A small-molecule ligand and the protein it binds are described below.
Small molecule (SMILES): CCC[C@H](NC(=O)[C@H](Cc1ccccc1)NC(=O)[C@H](CC1=CN=C2CC=CC=C12)NC(=O)[C@H](CCC(=O)O)NC(=O)[C@H](CCCN=C(N)N)NC(=O)[C@H](CO)NC(=O)CNC(=O)[C@@H]1CCCN1C(=O)[C@@H](N)CO)C(=O)N[C@@H](CC(=O)O)C(=O)N[C@@H](CCSC)C(=O)N[C@@H](CC(C)C)C(=O)N[C@@H](CO)C(=O)O

Sequence of chain 2.A:
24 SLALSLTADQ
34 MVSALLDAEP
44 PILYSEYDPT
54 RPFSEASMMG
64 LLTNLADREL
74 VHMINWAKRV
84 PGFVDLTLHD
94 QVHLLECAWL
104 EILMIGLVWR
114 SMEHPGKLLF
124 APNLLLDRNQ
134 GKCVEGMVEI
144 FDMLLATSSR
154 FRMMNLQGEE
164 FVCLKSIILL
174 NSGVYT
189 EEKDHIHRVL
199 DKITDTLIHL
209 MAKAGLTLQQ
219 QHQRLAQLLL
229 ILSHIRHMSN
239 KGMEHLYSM

Sequence of chain 2.C:
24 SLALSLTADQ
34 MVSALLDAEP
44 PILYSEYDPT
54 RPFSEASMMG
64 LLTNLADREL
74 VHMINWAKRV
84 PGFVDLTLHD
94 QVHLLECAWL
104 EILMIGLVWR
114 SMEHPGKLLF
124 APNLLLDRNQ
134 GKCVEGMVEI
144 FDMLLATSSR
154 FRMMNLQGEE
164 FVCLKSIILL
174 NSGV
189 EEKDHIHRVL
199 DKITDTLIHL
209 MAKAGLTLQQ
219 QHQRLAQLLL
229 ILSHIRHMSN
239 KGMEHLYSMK

Binding-site contacts:
Ligand atom CH2 contacts residue ILE77 of chain 2.A at 3.6 Å (hydrophobic).
Ligand atom OG contacts residue LEU91 of chain 2.A at 3.8 Å.
Ligand atom CD1 contacts residue VAL95 of chain 2.A at 3.8 Å (hydrophobic).
Ligand atom CB contacts residue ASP70 of chain 2.A at 3.5 Å.
Ligand atom OXT contacts residue CA1 of chain 2.Q at 2.2 Å.
Ligand atom N contacts residue GLU99 of chain 2.A at 3.4 Å (salt-bridge).
Ligand atom CB contacts residue GLU99 of chain 2.A at 3.2 Å.
Ligand atom CA contacts residue GLU99 of chain 2.A at 3.6 Å.
Ligand atom O contacts residue VAL95 of chain 2.A at 3.6 Å.
Ligand atom O contacts residue CA1 of chain 2.Q at 3.7 Å.
Ligand atom CA contacts residue VAL95 of chain 2.A at 3.6 Å (hydrophobic).
Ligand atom O contacts residue THR53 of chain 2.C at 3.7 Å.
Ligand atom CG contacts residue ILE77 of chain 2.A at 3.6 Å (hydrophobic).
Ligand atom CB contacts residue ILE77 of chain 2.A at 3.1 Å (hydrophobic).
Ligand atom C contacts residue CA1 of chain 2.Q at 3.3 Å.
Ligand atom NH2 contacts residue GLU99 of chain 2.A at 3.4 Å (salt-bridge).
Ligand atom N contacts residue VAL95 of chain 2.A at 3.8 Å.
Ligand atom CD2 contacts residue GLN94 of chain 2.A at 3.6 Å.
Ligand atom CE contacts residue ILE77 of chain 2.A at 3.7 Å (hydrophobic).
Ligand atom C contacts residue CA1 of chain 2.Q at 3.4 Å.
Ligand atom CE2 contacts residue LEU98 of chain 2.A at 3.8 Å (hydrophobic).
Ligand atom CG contacts residue ASP70 of chain 2.A at 3.7 Å.
Ligand atom CD contacts residue GLU99 of chain 2.A at 3.7 Å.
Ligand atom O contacts residue THR53 of chain 2.C at 3.2 Å (h-bond).
Ligand atom CE1 contacts residue LEU98 of chain 2.A at 3.8 Å (hydrophobic).
Ligand atom CZ contacts residue GLU99 of chain 2.A at 3.5 Å.
Ligand atom CG contacts residue GLU99 of chain 2.A at 3.5 Å.
Ligand atom CH2 contacts residue VAL74 of chain 2.A at 3.8 Å (hydrophobic).
Ligand atom O contacts residue TRP102 of chain 2.A at 3.5 Å (h-bond).
Ligand atom CG contacts residue VAL95 of chain 2.A at 3.8 Å (hydrophobic).
Ligand atom NE contacts residue GLU99 of chain 2.A at 2.7 Å (salt-bridge).
Ligand atom CH2 contacts residue LEU73 of chain 2.A at 3.7 Å (hydrophobic).
Ligand atom OXT contacts residue THR53 of chain 2.C at 3.0 Å (h-bond).
Ligand atom CB contacts residue LEU91 of chain 2.A at 3.6 Å (hydrophobic).
Ligand atom CA contacts residue CA1 of chain 2.Q at 3.8 Å.
Ligand atom O contacts residue CA1 of chain 2.Q at 2.4 Å.
Ligand atom CZ3 contacts residue ILE77 of chain 2.A at 3.4 Å (hydrophobic).
Ligand atom O contacts residue OHT1 of chain 2.G at 3.2 Å.
Ligand atom CZ contacts residue LEU73 of chain 2.A at 3.7 Å (hydrophobic).
Ligand atom CB contacts residue LEU91 of chain 2.A at 3.6 Å (hydrophobic).